The small molecule below binds the protein below.
Small molecule (SMILES): CC(=O)N[C@@H]1[C@@H](O)[C@H](O)[C@@H](CO)O[C@H]1O

Sequence of chain 1.B:
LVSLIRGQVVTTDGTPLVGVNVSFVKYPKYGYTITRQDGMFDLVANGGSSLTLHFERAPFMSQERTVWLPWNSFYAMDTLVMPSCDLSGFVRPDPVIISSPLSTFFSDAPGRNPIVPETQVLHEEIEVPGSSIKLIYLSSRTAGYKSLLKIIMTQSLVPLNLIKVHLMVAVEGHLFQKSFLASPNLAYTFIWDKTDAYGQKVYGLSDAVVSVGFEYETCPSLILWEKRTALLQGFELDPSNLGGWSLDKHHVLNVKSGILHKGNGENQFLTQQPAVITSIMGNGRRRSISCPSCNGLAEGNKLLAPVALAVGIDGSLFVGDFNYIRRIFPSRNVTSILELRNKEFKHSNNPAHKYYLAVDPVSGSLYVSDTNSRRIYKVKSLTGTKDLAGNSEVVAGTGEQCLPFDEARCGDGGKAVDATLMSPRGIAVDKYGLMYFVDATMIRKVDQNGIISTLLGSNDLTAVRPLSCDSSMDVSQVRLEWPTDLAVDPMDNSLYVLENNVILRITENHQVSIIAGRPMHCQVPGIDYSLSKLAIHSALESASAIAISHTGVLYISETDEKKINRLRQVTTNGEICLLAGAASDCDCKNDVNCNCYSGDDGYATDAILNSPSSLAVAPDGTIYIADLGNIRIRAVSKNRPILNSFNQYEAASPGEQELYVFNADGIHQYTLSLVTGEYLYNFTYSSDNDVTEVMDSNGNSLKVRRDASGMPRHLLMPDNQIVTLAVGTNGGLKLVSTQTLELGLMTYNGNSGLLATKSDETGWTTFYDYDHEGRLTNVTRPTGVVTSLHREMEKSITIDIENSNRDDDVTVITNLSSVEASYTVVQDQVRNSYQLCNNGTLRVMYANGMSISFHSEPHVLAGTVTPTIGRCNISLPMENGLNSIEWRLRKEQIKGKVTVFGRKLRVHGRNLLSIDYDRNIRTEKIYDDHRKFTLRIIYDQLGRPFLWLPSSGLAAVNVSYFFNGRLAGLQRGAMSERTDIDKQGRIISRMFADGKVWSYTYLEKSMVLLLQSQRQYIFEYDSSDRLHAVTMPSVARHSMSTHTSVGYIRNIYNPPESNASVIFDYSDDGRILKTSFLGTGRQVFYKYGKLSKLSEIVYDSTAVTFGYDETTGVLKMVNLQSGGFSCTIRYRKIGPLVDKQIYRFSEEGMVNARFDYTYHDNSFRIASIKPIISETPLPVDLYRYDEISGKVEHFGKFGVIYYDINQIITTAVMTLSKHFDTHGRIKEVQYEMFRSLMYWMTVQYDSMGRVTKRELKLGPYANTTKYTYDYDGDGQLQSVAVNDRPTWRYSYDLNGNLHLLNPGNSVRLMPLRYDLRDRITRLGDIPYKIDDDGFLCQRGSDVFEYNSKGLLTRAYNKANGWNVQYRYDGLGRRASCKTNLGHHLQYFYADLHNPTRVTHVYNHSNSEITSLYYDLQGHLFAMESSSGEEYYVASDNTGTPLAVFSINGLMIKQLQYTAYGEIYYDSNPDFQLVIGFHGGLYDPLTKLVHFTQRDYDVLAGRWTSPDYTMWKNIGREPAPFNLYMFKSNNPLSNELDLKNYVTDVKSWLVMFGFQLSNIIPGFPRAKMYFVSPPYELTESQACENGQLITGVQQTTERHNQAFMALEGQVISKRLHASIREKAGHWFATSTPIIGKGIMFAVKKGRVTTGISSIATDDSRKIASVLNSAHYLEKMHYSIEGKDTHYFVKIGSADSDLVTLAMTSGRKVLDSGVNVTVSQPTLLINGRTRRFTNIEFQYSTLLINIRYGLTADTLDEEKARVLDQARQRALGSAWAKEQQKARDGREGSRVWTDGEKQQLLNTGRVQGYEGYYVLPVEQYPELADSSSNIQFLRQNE

Binding-site contacts:
Ligand atom C1 contacts residue SER894 of chain 1.B at 4.1 Å.
Ligand atom C8 contacts residue HIS865 of chain 1.B at 3.4 Å.
Ligand atom C1 contacts residue ASN883 of chain 1.B at 1.4 Å.
Ligand atom O4 contacts residue ARG881 of chain 1.B at 3.9 Å.
Ligand atom C5 contacts residue ARG881 of chain 1.B at 3.6 Å.
Ligand atom O5 contacts residue ARG881 of chain 1.B at 4.3 Å.
Ligand atom O6 contacts residue SER894 of chain 1.B at 4.3 Å.
Ligand atom O7 contacts residue HIS865 of chain 1.B at 4.2 Å.
Ligand atom C7 contacts residue ASN883 of chain 1.B at 3.5 Å.
Ligand atom C5 contacts residue SER894 of chain 1.B at 3.7 Å.
Ligand atom N2 contacts residue ASN883 of chain 1.B at 3.0 Å (h-bond).
Ligand atom C2 contacts residue ASN883 of chain 1.B at 2.4 Å.
Ligand atom O5 contacts residue SER894 of chain 1.B at 3.0 Å (h-bond).
Ligand atom C8 contacts residue ASN883 of chain 1.B at 4.2 Å.
Ligand atom C7 contacts residue HIS865 of chain 1.B at 4.1 Å.
Ligand atom C3 contacts residue ASN883 of chain 1.B at 3.8 Å.
Ligand atom C4 contacts residue ASN883 of chain 1.B at 4.1 Å.
Ligand atom C6 contacts residue SER894 of chain 1.B at 3.3 Å.
Ligand atom C4 contacts residue ARG881 of chain 1.B at 4.2 Å.
Ligand atom C6 contacts residue ARG881 of chain 1.B at 3.8 Å.
Ligand atom O6 contacts residue ARG881 of chain 1.B at 3.0 Å (salt-bridge).
Ligand atom O7 contacts residue ASN883 of chain 1.B at 4.0 Å.
Ligand atom O5 contacts residue ASN883 of chain 1.B at 2.3 Å (h-bond).
Ligand atom C5 contacts residue ASN883 of chain 1.B at 3.6 Å.
Ligand atom O7 contacts residue ARG881 of chain 1.B at 3.8 Å.